This small molecule binds to this protein.
Small molecule (SMILES): O=c1[nH]c(=O)c2nn[nH]c2[nH]1

Sequence of chain 1.B:
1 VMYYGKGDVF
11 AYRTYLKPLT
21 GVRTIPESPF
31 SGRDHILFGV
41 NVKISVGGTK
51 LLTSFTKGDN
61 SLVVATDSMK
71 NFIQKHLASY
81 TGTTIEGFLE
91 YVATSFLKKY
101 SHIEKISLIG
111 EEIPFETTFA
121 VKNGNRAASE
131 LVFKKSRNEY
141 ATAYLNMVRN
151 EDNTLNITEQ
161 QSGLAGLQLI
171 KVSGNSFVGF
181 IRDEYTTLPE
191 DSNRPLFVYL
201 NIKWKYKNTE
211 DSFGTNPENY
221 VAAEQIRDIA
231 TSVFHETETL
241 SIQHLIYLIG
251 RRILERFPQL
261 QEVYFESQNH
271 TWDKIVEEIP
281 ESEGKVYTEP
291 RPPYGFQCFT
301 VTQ

Sequence of chain 1.A:
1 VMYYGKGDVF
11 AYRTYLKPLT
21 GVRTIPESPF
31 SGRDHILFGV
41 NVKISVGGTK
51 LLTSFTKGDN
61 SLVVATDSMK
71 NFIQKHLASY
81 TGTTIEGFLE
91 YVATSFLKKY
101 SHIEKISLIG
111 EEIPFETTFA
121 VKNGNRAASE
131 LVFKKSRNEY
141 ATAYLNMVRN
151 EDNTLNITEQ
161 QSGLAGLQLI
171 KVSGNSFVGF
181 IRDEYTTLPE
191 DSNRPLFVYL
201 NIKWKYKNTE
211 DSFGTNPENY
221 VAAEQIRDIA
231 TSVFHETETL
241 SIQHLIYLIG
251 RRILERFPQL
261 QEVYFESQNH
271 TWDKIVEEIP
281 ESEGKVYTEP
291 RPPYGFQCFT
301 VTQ

Binding-site contacts:
Ligand atom C6 contacts residue PHE177 of chain 1.B at 3.5 Å (hydrophobic).
Ligand atom N9 contacts residue ASN269 of chain 1.B at 4.1 Å.
Ligand atom N8 contacts residue LEU188 of chain 1.B at 3.7 Å.
Ligand atom C4 contacts residue ARG194 of chain 1.B at 3.9 Å.
Ligand atom O2 contacts residue SER241 of chain 1.B at 3.4 Å.
Ligand atom O2 contacts residue ILE242 of chain 1.B at 2.8 Å (h-bond).
Ligand atom N7 contacts residue PHE177 of chain 1.B at 3.7 Å.
Ligand atom N9 contacts residue LEU188 of chain 1.B at 3.8 Å.
Ligand atom N8 contacts residue ALA65 of chain 1.A at 3.8 Å.
Ligand atom C6 contacts residue GLN297 of chain 1.B at 4.0 Å.
Ligand atom C2 contacts residue PHE177 of chain 1.B at 3.7 Å (hydrophobic).
Ligand atom N9 contacts residue PHE177 of chain 1.B at 3.4 Å.
Ligand atom N8 contacts residue THR66 of chain 1.A at 3.5 Å (h-bond).
Ligand atom N8 contacts residue ASP67 of chain 1.A at 4.0 Å.
Ligand atom N3 contacts residue PHE177 of chain 1.B at 3.8 Å.
Ligand atom N3 contacts residue ASN269 of chain 1.B at 3.6 Å (h-bond).
Ligand atom N1 contacts residue GLN243 of chain 1.B at 2.9 Å (h-bond).
Ligand atom C4 contacts residue PHE177 of chain 1.B at 3.3 Å (hydrophobic).
Ligand atom C2 contacts residue GLN243 of chain 1.B at 3.7 Å.
Ligand atom N1 contacts residue PHE177 of chain 1.B at 3.6 Å.
Ligand atom N8 contacts residue PHE177 of chain 1.B at 3.6 Å.
Ligand atom O6 contacts residue PHE177 of chain 1.B at 4.0 Å.
Ligand atom N3 contacts residue ARG194 of chain 1.B at 3.1 Å (salt-bridge).
Ligand atom N1 contacts residue GLN297 of chain 1.B at 3.9 Å.
Ligand atom O2 contacts residue ARG194 of chain 1.B at 2.8 Å (salt-bridge).
Ligand atom N7 contacts residue THR66 of chain 1.A at 2.9 Å (h-bond).
Ligand atom C5 contacts residue PHE177 of chain 1.B at 3.4 Å (hydrophobic).
Ligand atom O2 contacts residue GLN243 of chain 1.B at 3.6 Å.
Ligand atom C2 contacts residue ILE242 of chain 1.B at 3.9 Å (hydrophobic).
Ligand atom O6 contacts residue VAL63 of chain 1.A at 3.9 Å.
Ligand atom N7 contacts residue ALA65 of chain 1.A at 3.5 Å.
Ligand atom O6 contacts residue GLN243 of chain 1.B at 3.0 Å (h-bond).
Ligand atom C4 contacts residue ASN269 of chain 1.B at 3.9 Å.
Ligand atom C2 contacts residue ARG194 of chain 1.B at 3.5 Å.
Ligand atom C6 contacts residue GLN243 of chain 1.B at 3.7 Å.
Ligand atom C5 contacts residue THR66 of chain 1.A at 4.0 Å.
Ligand atom O6 contacts residue GLN297 of chain 1.B at 4.0 Å.
Ligand atom O6 contacts residue TYR4 of chain 1.A at 3.7 Å.
Ligand atom O2 contacts residue PHE177 of chain 1.B at 4.0 Å.
Ligand atom O6 contacts residue THR66 of chain 1.A at 3.6 Å.